Sequence of chain 1.A:
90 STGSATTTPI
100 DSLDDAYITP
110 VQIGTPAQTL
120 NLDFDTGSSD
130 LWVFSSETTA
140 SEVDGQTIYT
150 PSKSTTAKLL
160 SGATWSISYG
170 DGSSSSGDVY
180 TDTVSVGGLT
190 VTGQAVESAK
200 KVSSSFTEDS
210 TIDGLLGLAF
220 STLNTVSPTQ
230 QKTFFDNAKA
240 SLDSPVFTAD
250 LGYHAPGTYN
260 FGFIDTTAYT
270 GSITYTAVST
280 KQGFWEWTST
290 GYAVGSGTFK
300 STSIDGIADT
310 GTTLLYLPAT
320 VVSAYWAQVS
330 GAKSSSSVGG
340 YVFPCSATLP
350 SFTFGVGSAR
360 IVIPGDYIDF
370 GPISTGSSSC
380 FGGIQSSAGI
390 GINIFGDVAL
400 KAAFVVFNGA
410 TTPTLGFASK

Binding-site contacts:
Ligand atom C contacts residue ASP368 of chain 1.A at 3.2 Å.
Ligand atom N2 contacts residue CYS344 of chain 1.A at 2.7 Å (h-bond).
Ligand atom N3 contacts residue PRO371 of chain 1.A at 3.4 Å.
Ligand atom C contacts residue GLY370 of chain 1.A at 3.6 Å.
Ligand atom C4 contacts residue CYS344 of chain 1.A at 3.8 Å (hydrophobic).
Ligand atom C3 contacts residue CYS344 of chain 1.A at 4.4 Å (hydrophobic).
Ligand atom C4 contacts residue CYS379 of chain 1.A at 3.6 Å (hydrophobic).
Ligand atom C2 contacts residue GLY370 of chain 1.A at 3.9 Å.
Ligand atom C1 contacts residue CYS379 of chain 1.A at 4.4 Å (hydrophobic).
Ligand atom N contacts residue CYS379 of chain 1.A at 3.7 Å.
Ligand atom C5 contacts residue CYS344 of chain 1.A at 4.0 Å (hydrophobic).
Ligand atom C1 contacts residue ASP368 of chain 1.A at 3.3 Å.
Ligand atom C1 contacts residue PRO371 of chain 1.A at 4.2 Å (hydrophobic).
Ligand atom C2 contacts residue ACT1 of chain 1.H at 1.9 Å.
Ligand atom C3 contacts residue PRO371 of chain 1.A at 3.6 Å (hydrophobic).
Ligand atom N2 contacts residue ASP368 of chain 1.A at 3.5 Å (salt-bridge).
Ligand atom N1 contacts residue ASP368 of chain 1.A at 2.5 Å (salt-bridge).
Ligand atom C6 contacts residue ACT1 of chain 1.H at 3.6 Å.
Ligand atom C2 contacts residue PRO371 of chain 1.A at 3.5 Å (hydrophobic).
Ligand atom N2 contacts residue CYS379 of chain 1.A at 3.9 Å.
Ligand atom C4 contacts residue ASP368 of chain 1.A at 3.5 Å.
Ligand atom N contacts residue CYS344 of chain 1.A at 3.4 Å.
Ligand atom C4 contacts residue ACT1 of chain 1.H at 0.6 Å.
Ligand atom C5 contacts residue PRO371 of chain 1.A at 3.7 Å (hydrophobic).
Ligand atom C5 contacts residue ACT1 of chain 1.H at 2.8 Å.
Ligand atom C3 contacts residue CYS379 of chain 1.A at 4.1 Å (hydrophobic).
Ligand atom C1 contacts residue ACT1 of chain 1.H at 0.8 Å.
Ligand atom N contacts residue PRO371 of chain 1.A at 4.5 Å.
Ligand atom N1 contacts residue ACT1 of chain 1.H at 0.7 Å (h-bond).
Ligand atom N1 contacts residue CYS379 of chain 1.A at 4.0 Å.
Ligand atom C1 contacts residue GLY370 of chain 1.A at 3.6 Å.
Ligand atom N2 contacts residue ACT1 of chain 1.H at 0.4 Å.
Ligand atom C7 contacts residue ACT1 of chain 1.H at 3.5 Å.
Ligand atom C3 contacts residue ACT1 of chain 1.H at 0.9 Å.
Ligand atom N1 contacts residue GLY370 of chain 1.A at 4.2 Å.
Ligand atom N3 contacts residue ACT1 of chain 1.H at 2.1 Å (h-bond).
Ligand atom C contacts residue ACT1 of chain 1.H at 2.0 Å.
Ligand atom N contacts residue ACT1 of chain 1.H at 0.6 Å (h-bond).

A protein and the small-molecule ligand that binds it are described below.
Small molecule (SMILES): Cc1cc(NCc2cccnc2)nc(N)n1